The protein below binds the small molecule below.
Small molecule (SMILES): O=C(O)[C@@H]1CCCN1

Binding-site contacts:
Ligand atom CD contacts residue AMP1 of chain 1.D at 3.4 Å.
Ligand atom CA contacts residue MSE32 of chain 1.A at 3.7 Å.
Ligand atom CA contacts residue HIS127 of chain 1.A at 4.2 Å.
Ligand atom CA contacts residue GLN63 of chain 1.A at 3.4 Å.
Ligand atom CA contacts residue AMP1 of chain 1.D at 3.6 Å.
Ligand atom CB contacts residue GLN156 of chain 1.A at 3.6 Å.
Ligand atom CG contacts residue ASP153 of chain 1.A at 3.4 Å.
Ligand atom N contacts residue AMP1 of chain 1.D at 3.0 Å (h-bond).
Ligand atom CB contacts residue ASP153 of chain 1.A at 4.4 Å.
Ligand atom CD contacts residue ASP153 of chain 1.A at 3.1 Å.
Ligand atom CB contacts residue GOL1 of chain 1.E at 4.2 Å.
Ligand atom O contacts residue ARG124 of chain 1.A at 3.4 Å (salt-bridge).
Ligand atom CA contacts residue GOL1 of chain 1.E at 4.1 Å.
Ligand atom CB contacts residue AMP1 of chain 1.D at 4.5 Å.
Ligand atom N contacts residue ASP153 of chain 1.A at 4.4 Å.
Ligand atom C contacts residue MSE32 of chain 1.A at 3.4 Å.
Ligand atom N contacts residue MSE32 of chain 1.A at 4.1 Å.
Ligand atom CB contacts residue GLN63 of chain 1.A at 3.6 Å.
Ligand atom C contacts residue GLN63 of chain 1.A at 3.5 Å.
Ligand atom CG contacts residue GOL1 of chain 1.E at 3.5 Å.
Ligand atom C contacts residue ARG190 of chain 1.A at 3.8 Å.
Ligand atom CG contacts residue AMP1 of chain 1.D at 4.0 Å.
Ligand atom CB contacts residue HIS127 of chain 1.A at 3.5 Å.
Ligand atom CG contacts residue GLN156 of chain 1.A at 3.1 Å.
Ligand atom O contacts residue ARG190 of chain 1.A at 2.9 Å (salt-bridge).
Ligand atom C contacts residue ARG124 of chain 1.A at 3.6 Å.
Ligand atom CD contacts residue GOL1 of chain 1.E at 3.8 Å.
Ligand atom N contacts residue GOL1 of chain 1.E at 4.0 Å.
Ligand atom O contacts residue MSE32 of chain 1.A at 3.7 Å.
Ligand atom C contacts residue HIS127 of chain 1.A at 3.8 Å.

Sequence of chain 1.A:
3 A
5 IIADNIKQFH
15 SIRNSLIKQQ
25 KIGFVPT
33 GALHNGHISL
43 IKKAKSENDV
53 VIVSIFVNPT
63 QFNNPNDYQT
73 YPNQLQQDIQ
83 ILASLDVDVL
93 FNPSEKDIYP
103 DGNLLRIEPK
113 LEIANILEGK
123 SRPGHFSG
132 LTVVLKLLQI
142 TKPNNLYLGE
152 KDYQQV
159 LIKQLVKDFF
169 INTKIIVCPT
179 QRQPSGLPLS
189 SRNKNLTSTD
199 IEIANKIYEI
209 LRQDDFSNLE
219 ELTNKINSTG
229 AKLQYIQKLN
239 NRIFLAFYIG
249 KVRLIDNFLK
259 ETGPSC